A protein and the small-molecule ligand that binds it are described below.
Small molecule (SMILES): CC(=O)N[C@H]1[C@H](O[C@H]2[C@H](O)[C@@H](NC(C)=O)CO[C@@H]2CO)O[C@H](CO[C@H]2O[C@H](CO)[C@@H](O)[C@H](O)[C@@H]2O)[C@@H](O)[C@@H]1O[C@@H]1O[C@H](CS(=O)(=O)O)[C@@H](O)[C@H](O)[C@H]1O

Sequence of chain 1.A:
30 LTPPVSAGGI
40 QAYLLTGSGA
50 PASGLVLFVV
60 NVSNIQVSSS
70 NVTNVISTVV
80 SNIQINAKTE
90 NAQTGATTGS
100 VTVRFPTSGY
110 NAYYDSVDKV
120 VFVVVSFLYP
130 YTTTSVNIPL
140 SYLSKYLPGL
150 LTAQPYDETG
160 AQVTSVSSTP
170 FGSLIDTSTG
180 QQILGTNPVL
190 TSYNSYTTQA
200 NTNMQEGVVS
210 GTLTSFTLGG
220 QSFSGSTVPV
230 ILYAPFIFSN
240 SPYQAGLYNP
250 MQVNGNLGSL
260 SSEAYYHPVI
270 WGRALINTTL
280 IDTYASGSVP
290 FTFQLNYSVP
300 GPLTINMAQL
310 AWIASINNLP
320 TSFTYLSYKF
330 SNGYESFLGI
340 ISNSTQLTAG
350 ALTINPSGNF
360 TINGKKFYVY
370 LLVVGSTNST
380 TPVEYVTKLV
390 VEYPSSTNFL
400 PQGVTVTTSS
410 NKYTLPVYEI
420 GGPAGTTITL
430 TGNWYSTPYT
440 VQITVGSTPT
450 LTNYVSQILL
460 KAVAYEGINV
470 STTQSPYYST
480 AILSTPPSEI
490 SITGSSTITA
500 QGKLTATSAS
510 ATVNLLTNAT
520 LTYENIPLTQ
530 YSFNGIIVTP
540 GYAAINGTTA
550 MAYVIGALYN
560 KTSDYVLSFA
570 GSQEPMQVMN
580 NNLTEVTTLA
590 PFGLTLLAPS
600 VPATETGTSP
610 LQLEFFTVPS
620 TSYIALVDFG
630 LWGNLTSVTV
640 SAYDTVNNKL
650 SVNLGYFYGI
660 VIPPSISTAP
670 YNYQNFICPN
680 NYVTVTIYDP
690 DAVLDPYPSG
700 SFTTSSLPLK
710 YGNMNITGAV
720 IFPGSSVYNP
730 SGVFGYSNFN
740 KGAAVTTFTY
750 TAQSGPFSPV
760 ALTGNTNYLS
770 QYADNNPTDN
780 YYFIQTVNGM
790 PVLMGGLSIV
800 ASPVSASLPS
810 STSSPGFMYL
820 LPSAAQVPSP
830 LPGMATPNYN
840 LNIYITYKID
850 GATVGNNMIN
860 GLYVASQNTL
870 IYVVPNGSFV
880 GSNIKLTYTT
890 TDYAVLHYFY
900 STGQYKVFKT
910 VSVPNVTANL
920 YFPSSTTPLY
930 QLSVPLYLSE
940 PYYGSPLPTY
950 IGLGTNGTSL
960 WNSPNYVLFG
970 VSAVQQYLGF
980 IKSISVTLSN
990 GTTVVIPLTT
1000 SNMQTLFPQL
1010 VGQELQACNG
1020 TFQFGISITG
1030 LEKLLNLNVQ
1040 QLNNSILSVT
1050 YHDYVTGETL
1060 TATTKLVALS

Binding-site contacts:
Ligand atom C2 contacts residue VAL34 of chain 1.A at 3.7 Å (hydrophobic).
Ligand atom C1 contacts residue SER62 of chain 1.A at 4.3 Å.
Ligand atom C6 contacts residue ASN60 of chain 1.A at 4.3 Å.
Ligand atom O5 contacts residue ASN60 of chain 1.A at 2.4 Å (h-bond).
Ligand atom C3 contacts residue VAL34 of chain 1.A at 4.4 Å (hydrophobic).
Ligand atom C1 contacts residue ASN60 of chain 1.A at 1.4 Å.
Ligand atom O5 contacts residue VAL34 of chain 1.A at 4.3 Å.
Ligand atom O2 contacts residue LEU30 of chain 1.A at 3.6 Å (h-bond).
Ligand atom C1 contacts residue VAL34 of chain 1.A at 3.8 Å (hydrophobic).
Ligand atom O2 contacts residue PRO33 of chain 1.A at 4.5 Å.
Ligand atom N2 contacts residue ASP117 of chain 1.A at 4.2 Å.
Ligand atom O6 contacts residue ALA36 of chain 1.A at 3.8 Å.
Ligand atom O6 contacts residue SER35 of chain 1.A at 4.3 Å.
Ligand atom C4 contacts residue ASN60 of chain 1.A at 4.2 Å.
Ligand atom C4 contacts residue LEU30 of chain 1.A at 4.4 Å (hydrophobic).
Ligand atom C8 contacts residue ASP117 of chain 1.A at 3.3 Å.
Ligand atom O3 contacts residue LEU30 of chain 1.A at 3.6 Å.
Ligand atom O7 contacts residue VAL34 of chain 1.A at 4.4 Å.
Ligand atom C3 contacts residue ASN60 of chain 1.A at 3.7 Å.
Ligand atom C5 contacts residue ASN60 of chain 1.A at 3.7 Å.
Ligand atom C2 contacts residue ASN60 of chain 1.A at 2.4 Å.
Ligand atom O3 contacts residue ASN60 of chain 1.A at 4.4 Å.
Ligand atom C3 contacts residue LEU30 of chain 1.A at 4.4 Å (hydrophobic).
Ligand atom O3S6 contacts residue PRO33 of chain 1.A at 4.4 Å.
Ligand atom O3 contacts residue VAL34 of chain 1.A at 4.0 Å.
Ligand atom N2 contacts residue ASN60 of chain 1.A at 3.1 Å (h-bond).
Ligand atom C7 contacts residue ASP117 of chain 1.A at 4.0 Å.
Ligand atom O5 contacts residue SER62 of chain 1.A at 4.2 Å.
Ligand atom O6 contacts residue VAL34 of chain 1.A at 4.3 Å.
Ligand atom O6 contacts residue ASN60 of chain 1.A at 3.9 Å.
Ligand atom C7 contacts residue ASN60 of chain 1.A at 4.3 Å.